Sequence of chain 1.F:
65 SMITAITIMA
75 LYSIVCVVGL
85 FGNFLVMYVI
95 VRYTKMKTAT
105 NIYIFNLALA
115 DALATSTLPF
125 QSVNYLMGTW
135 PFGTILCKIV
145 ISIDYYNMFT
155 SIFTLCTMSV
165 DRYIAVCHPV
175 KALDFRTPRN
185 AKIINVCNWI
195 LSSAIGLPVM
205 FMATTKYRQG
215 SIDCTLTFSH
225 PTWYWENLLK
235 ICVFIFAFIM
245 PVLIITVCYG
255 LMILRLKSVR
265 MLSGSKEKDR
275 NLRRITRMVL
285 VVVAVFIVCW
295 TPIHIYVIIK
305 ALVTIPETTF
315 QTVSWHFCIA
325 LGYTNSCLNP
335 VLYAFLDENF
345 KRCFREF

A small-molecule ligand and the protein it binds are described below.
Small molecule (SMILES): CC(C)CCC[C@@H](C)[C@H]1CC[C@H]2[C@@H]3CC=C4C[C@@H](O)CC[C@]4(C)[C@H]3CC[C@]12C

Binding-site contacts:
Ligand atom C12 contacts residue VAL251 of chain 1.A at 3.7 Å (hydrophobic).
Ligand atom C4 contacts residue CLR1 of chain 1.N at 3.8 Å.
Ligand atom C5 contacts residue CLR1 of chain 1.N at 3.9 Å.
Ligand atom C6 contacts residue CLR1 of chain 1.N at 3.6 Å.
Ligand atom C24 contacts residue ILE239 of chain 1.F at 3.8 Å (hydrophobic).
Ligand atom C24 contacts residue ILE248 of chain 1.A at 4.0 Å (hydrophobic).
Ligand atom C10 contacts residue TYR167 of chain 1.A at 4.2 Å (hydrophobic).
Ligand atom C24 contacts residue MET244 of chain 1.A at 4.2 Å (hydrophobic).
Ligand atom C16 contacts residue ILE235 of chain 1.F at 4.0 Å (hydrophobic).
Ligand atom C25 contacts residue CLR1 of chain 1.N at 4.3 Å.
Ligand atom O1 contacts residue LEU306 of chain 1.F at 4.4 Å.
Ligand atom C23 contacts residue ILE248 of chain 1.A at 3.9 Å (hydrophobic).
Ligand atom C2 contacts residue TYR167 of chain 1.A at 3.3 Å (hydrophobic).
Ligand atom C3 contacts residue TYR167 of chain 1.A at 4.4 Å (hydrophobic).
Ligand atom C26 contacts residue CLR1 of chain 1.N at 3.7 Å.
Ligand atom C1 contacts residue TYR167 of chain 1.A at 3.9 Å (hydrophobic).
Ligand atom C19 contacts residue CLR1 of chain 1.N at 4.0 Å.
Ligand atom C11 contacts residue VAL251 of chain 1.A at 3.9 Å (hydrophobic).
Ligand atom O1 contacts residue HIS172 of chain 1.A at 4.0 Å.
Ligand atom C20 contacts residue LEU247 of chain 1.A at 4.4 Å (hydrophobic).
Ligand atom C26 contacts residue ILE239 of chain 1.F at 4.0 Å (hydrophobic).
Ligand atom C15 contacts residue ILE235 of chain 1.F at 3.7 Å (hydrophobic).
Ligand atom C27 contacts residue ILE239 of chain 1.F at 4.0 Å (hydrophobic).
Ligand atom C7 contacts residue CLR1 of chain 1.N at 4.0 Å.
Ligand atom C25 contacts residue ILE239 of chain 1.F at 4.2 Å (hydrophobic).
Ligand atom C22 contacts residue LEU247 of chain 1.A at 4.3 Å (hydrophobic).
Ligand atom C3 contacts residue LEU306 of chain 1.F at 3.8 Å (hydrophobic).
Ligand atom C6 contacts residue LEU306 of chain 1.F at 3.6 Å (hydrophobic).
Ligand atom C11 contacts residue LEU255 of chain 1.A at 4.2 Å (hydrophobic).
Ligand atom C8 contacts residue CLR1 of chain 1.N at 3.9 Å.
Ligand atom C1 contacts residue LEU255 of chain 1.A at 4.1 Å (hydrophobic).
Ligand atom C21 contacts residue VAL251 of chain 1.A at 3.8 Å (hydrophobic).
Ligand atom C27 contacts residue ILE248 of chain 1.A at 4.1 Å (hydrophobic).
Ligand atom C4 contacts residue LEU306 of chain 1.F at 3.7 Å (hydrophobic).
Ligand atom C21 contacts residue LEU247 of chain 1.A at 3.6 Å (hydrophobic).
Ligand atom C27 contacts residue MET244 of chain 1.A at 3.9 Å (hydrophobic).
Ligand atom C5 contacts residue LEU306 of chain 1.F at 3.9 Å (hydrophobic).
Ligand atom C26 contacts residue ILE235 of chain 1.F at 3.7 Å (hydrophobic).
Ligand atom C19 contacts residue TYR167 of chain 1.A at 3.3 Å (hydrophobic).
Ligand atom C25 contacts residue ILE248 of chain 1.A at 3.6 Å (hydrophobic).

Sequence of chain 1.A:
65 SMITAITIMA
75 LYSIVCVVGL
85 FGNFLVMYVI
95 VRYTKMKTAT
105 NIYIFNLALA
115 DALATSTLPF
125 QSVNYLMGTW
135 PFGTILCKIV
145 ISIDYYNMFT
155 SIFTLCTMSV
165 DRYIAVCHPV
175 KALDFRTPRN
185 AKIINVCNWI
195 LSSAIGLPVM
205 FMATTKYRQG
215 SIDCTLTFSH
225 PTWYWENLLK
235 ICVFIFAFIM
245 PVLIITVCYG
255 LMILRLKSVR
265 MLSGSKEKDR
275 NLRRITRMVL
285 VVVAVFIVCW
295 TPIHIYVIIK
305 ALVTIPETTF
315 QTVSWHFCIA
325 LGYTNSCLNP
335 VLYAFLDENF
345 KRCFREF